Sequence of chain 1.C:
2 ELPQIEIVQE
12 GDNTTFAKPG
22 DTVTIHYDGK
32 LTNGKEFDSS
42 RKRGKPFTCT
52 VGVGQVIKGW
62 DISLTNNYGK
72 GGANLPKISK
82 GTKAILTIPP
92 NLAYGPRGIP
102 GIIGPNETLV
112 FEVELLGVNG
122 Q

Binding-site contacts:
Ligand atom C8 contacts residue TYR95 of chain 1.C at 3.2 Å (hydrophobic).
Ligand atom C35 contacts residue TYR95 of chain 1.C at 3.5 Å (hydrophobic).
Ligand atom O5 contacts residue ASP39 of chain 1.C at 3.7 Å.
Ligand atom C27 contacts residue TYR95 of chain 1.C at 3.8 Å (hydrophobic).
Ligand atom C3 contacts residue ILE58 of chain 1.C at 3.6 Å (hydrophobic).
Ligand atom C1 contacts residue TYR95 of chain 1.C at 3.1 Å (hydrophobic).
Ligand atom C5 contacts residue TRP61 of chain 1.C at 3.9 Å (hydrophobic).
Ligand atom O2 contacts residue ILE58 of chain 1.C at 3.0 Å (h-bond).
Ligand atom C45 contacts residue ALA94 of chain 1.C at 4.0 Å (hydrophobic).
Ligand atom O4 contacts residue PHE112 of chain 1.C at 3.2 Å.
Ligand atom C4 contacts residue TRP61 of chain 1.C at 3.8 Å (hydrophobic).
Ligand atom O10 contacts residue GLN56 of chain 1.C at 3.1 Å (h-bond).
Ligand atom O6 contacts residue ASP39 of chain 1.C at 3.2 Å.
Ligand atom C6 contacts residue TYR28 of chain 1.C at 3.7 Å (hydrophobic).
Ligand atom C36 contacts residue ARG44 of chain 1.C at 3.3 Å.
Ligand atom C3 contacts residue TRP61 of chain 1.C at 3.9 Å (hydrophobic).
Ligand atom N7 contacts residue TYR95 of chain 1.C at 3.4 Å (h-bond).
Ligand atom C5 contacts residue TYR28 of chain 1.C at 3.8 Å (hydrophobic).
Ligand atom C4 contacts residue PHE48 of chain 1.C at 3.8 Å (hydrophobic).
Ligand atom O3 contacts residue TYR95 of chain 1.C at 2.7 Å (h-bond).
Ligand atom O2 contacts residue VAL57 of chain 1.C at 3.2 Å.
Ligand atom C30 contacts residue TYR95 of chain 1.C at 3.7 Å (hydrophobic).
Ligand atom O4 contacts residue ASP39 of chain 1.C at 3.5 Å (salt-bridge).
Ligand atom C36 contacts residue TYR28 of chain 1.C at 3.7 Å (hydrophobic).
Ligand atom C8 contacts residue PHE112 of chain 1.C at 3.7 Å (hydrophobic).
Ligand atom C11 contacts residue TYR95 of chain 1.C at 3.1 Å (hydrophobic).
Ligand atom C2 contacts residue ILE58 of chain 1.C at 3.8 Å (hydrophobic).
Ligand atom C26 contacts residue TYR95 of chain 1.C at 3.9 Å (hydrophobic).
Ligand atom C42 contacts residue TYR95 of chain 1.C at 3.6 Å (hydrophobic).
Ligand atom O4 contacts residue TYR28 of chain 1.C at 3.2 Å.
Ligand atom C4 contacts residue VAL57 of chain 1.C at 3.9 Å (hydrophobic).
Ligand atom C5 contacts residue PHE48 of chain 1.C at 3.8 Å (hydrophobic).
Ligand atom C12 contacts residue TYR95 of chain 1.C at 3.6 Å (hydrophobic).
Ligand atom C2 contacts residue TYR95 of chain 1.C at 3.2 Å (hydrophobic).
Ligand atom O4 contacts residue PHE38 of chain 1.C at 3.5 Å.
Ligand atom O5 contacts residue TYR28 of chain 1.C at 4.0 Å.
Ligand atom O1 contacts residue TYR95 of chain 1.C at 3.0 Å (h-bond).
Ligand atom O6 contacts residue PHE38 of chain 1.C at 3.7 Å.
Ligand atom O3 contacts residue PHE112 of chain 1.C at 3.1 Å.
Ligand atom O3 contacts residue LEU110 of chain 1.C at 4.0 Å.

The protein below binds the small molecule below.
Small molecule (SMILES): C=CC[C@@H]1/C=C(\C)C[C@H](C)C[C@H](OC)[C@H]2O[C@@](O)(C(=O)C(=O)N3CCCC[C@H]3C(=O)O[C@H](/C(C)=C/[C@@H]3CC[C@@H](O)[C@H](OC)C3)[C@H](C)[C@@H](O)CC1=O)[C@H](C)C[C@@H]2OC